The protein below binds the small molecule below.
Small molecule (SMILES): Nc1nc(N)c2nc(CNc3ccc(C(=O)N[C@@H](CCC(=O)O)C(=O)O)cc3)cnc2n1

Binding-site contacts:
Ligand atom N3 contacts residue ALA10 of chain 1.A at 3.7 Å.
Ligand atom NA2 contacts residue THR172 of chain 1.A at 3.0 Å (h-bond).
Ligand atom N1 contacts residue PHE35 of chain 1.A at 3.7 Å.
Ligand atom C contacts residue PHE32 of chain 1.A at 3.9 Å (hydrophobic).
Ligand atom CB contacts residue PHE32 of chain 1.A at 3.8 Å (hydrophobic).
Ligand atom NA4 contacts residue ASP31 of chain 1.A at 2.6 Å (salt-bridge).
Ligand atom NA2 contacts residue VAL9 of chain 1.A at 3.3 Å (h-bond).
Ligand atom C2 contacts residue VAL9 of chain 1.A at 3.7 Å (hydrophobic).
Ligand atom CT contacts residue LEU94 of chain 1.A at 3.8 Å (hydrophobic).
Ligand atom O2 contacts residue LEU94 of chain 1.A at 3.2 Å.
Ligand atom OE2 contacts residue PHE32 of chain 1.A at 3.8 Å.
Ligand atom C7 contacts residue PHE35 of chain 1.A at 3.8 Å (hydrophobic).
Ligand atom N contacts residue PHE32 of chain 1.A at 3.9 Å.
Ligand atom N1 contacts residue VAL8 of chain 1.A at 3.6 Å.
Ligand atom O2 contacts residue PHE35 of chain 1.A at 3.3 Å.
Ligand atom O1 contacts residue SER36 of chain 1.A at 3.2 Å (h-bond).
Ligand atom C9 contacts residue NDP1 of chain 1.K at 3.9 Å.
Ligand atom C7 contacts residue NDP1 of chain 1.K at 3.4 Å.
Ligand atom C8A contacts residue PHE35 of chain 1.A at 3.6 Å (hydrophobic).
Ligand atom N3 contacts residue ASP31 of chain 1.A at 2.2 Å (salt-bridge).
Ligand atom O contacts residue PHE91 of chain 1.A at 3.1 Å.
Ligand atom OE1 contacts residue PHE32 of chain 1.A at 3.4 Å.
Ligand atom C2 contacts residue ALA10 of chain 1.A at 3.8 Å (hydrophobic).
Ligand atom O2 contacts residue ARG97 of chain 1.A at 3.8 Å.
Ligand atom NA2 contacts residue ASP31 of chain 1.A at 2.9 Å (salt-bridge).
Ligand atom C12 contacts residue MET87 of chain 1.A at 3.8 Å (hydrophobic).
Ligand atom C2 contacts residue ASP31 of chain 1.A at 3.3 Å.
Ligand atom N1 contacts residue VAL9 of chain 1.A at 3.6 Å.
Ligand atom N8 contacts residue VAL8 of chain 1.A at 3.2 Å (h-bond).
Ligand atom C11 contacts residue PHE32 of chain 1.A at 3.4 Å (hydrophobic).
Ligand atom O1 contacts residue ARG97 of chain 1.A at 3.5 Å (salt-bridge).
Ligand atom C16 contacts residue PHE32 of chain 1.A at 2.8 Å (hydrophobic).
Ligand atom N1 contacts residue ALA10 of chain 1.A at 3.7 Å.
Ligand atom C4 contacts residue ASP31 of chain 1.A at 2.7 Å.
Ligand atom CA contacts residue PHE91 of chain 1.A at 3.8 Å (hydrophobic).
Ligand atom C6 contacts residue NDP1 of chain 1.K at 3.7 Å.
Ligand atom N8 contacts residue PHE35 of chain 1.A at 3.5 Å.
Ligand atom OE2 contacts residue SER36 of chain 1.A at 3.9 Å.
Ligand atom NA2 contacts residue ALA10 of chain 1.A at 3.9 Å.
Ligand atom C15 contacts residue PHE32 of chain 1.A at 3.1 Å (hydrophobic).

Sequence of chain 1.A:
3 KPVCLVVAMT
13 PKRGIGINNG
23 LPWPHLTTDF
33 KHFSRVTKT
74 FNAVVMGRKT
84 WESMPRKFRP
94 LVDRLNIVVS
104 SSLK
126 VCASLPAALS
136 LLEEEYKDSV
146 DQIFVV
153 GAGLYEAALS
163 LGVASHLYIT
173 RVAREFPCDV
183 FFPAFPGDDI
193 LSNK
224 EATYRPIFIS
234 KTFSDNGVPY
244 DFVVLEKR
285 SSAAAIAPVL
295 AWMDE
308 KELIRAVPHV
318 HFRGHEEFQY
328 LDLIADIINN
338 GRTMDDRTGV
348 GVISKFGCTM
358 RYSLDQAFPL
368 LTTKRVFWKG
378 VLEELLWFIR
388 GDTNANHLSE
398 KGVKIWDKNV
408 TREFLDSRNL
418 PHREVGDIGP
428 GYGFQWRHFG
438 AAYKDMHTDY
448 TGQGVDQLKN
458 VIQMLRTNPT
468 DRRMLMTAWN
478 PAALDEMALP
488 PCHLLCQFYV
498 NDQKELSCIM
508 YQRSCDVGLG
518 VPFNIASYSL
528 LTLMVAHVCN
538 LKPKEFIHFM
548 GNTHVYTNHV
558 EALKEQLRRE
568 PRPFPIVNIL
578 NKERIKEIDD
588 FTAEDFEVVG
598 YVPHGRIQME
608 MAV